A protein and the small-molecule ligand that binds it are described below.
Small molecule (SMILES): CC1=N[Pt]2N=C(C)O[As]2(O)(O)O1

Binding-site contacts:
Ligand atom C1 contacts residue ASP87 of chain 1.A at 3.7 Å.
Ligand atom C1 contacts residue ARG14 of chain 1.A at 4.3 Å.
Ligand atom PT1 contacts residue THR89 of chain 1.A at 3.0 Å.
Ligand atom N1 contacts residue HIS15 of chain 1.A at 2.9 Å (h-bond).
Ligand atom AS1 contacts residue THR89 of chain 1.A at 4.1 Å.
Ligand atom AS1 contacts residue HIS15 of chain 1.A at 4.5 Å.
Ligand atom PT1 contacts residue ASP87 of chain 1.A at 3.8 Å.
Ligand atom C3 contacts residue HIS15 of chain 1.A at 4.3 Å.
Ligand atom O4 contacts residue ASP87 of chain 1.A at 2.4 Å (salt-bridge).
Ligand atom C3 contacts residue THR89 of chain 1.A at 3.6 Å.
Ligand atom PT1 contacts residue ARG14 of chain 1.A at 3.6 Å.
Ligand atom N1 contacts residue ASP87 of chain 1.A at 3.5 Å (salt-bridge).
Ligand atom C4 contacts residue ARG14 of chain 1.A at 4.0 Å.
Ligand atom O1 contacts residue ARG14 of chain 1.A at 4.2 Å.
Ligand atom N2 contacts residue ARG14 of chain 1.A at 3.4 Å (salt-bridge).
Ligand atom O2 contacts residue THR89 of chain 1.A at 4.1 Å.
Ligand atom N2 contacts residue THR89 of chain 1.A at 2.9 Å (h-bond).
Ligand atom O1 contacts residue ASP87 of chain 1.A at 3.3 Å (salt-bridge).
Ligand atom C1 contacts residue HIS15 of chain 1.A at 4.2 Å.
Ligand atom N1 contacts residue ARG14 of chain 1.A at 4.0 Å.
Ligand atom N2 contacts residue HIS15 of chain 1.A at 3.1 Å (h-bond).
Ligand atom O2 contacts residue ARG14 of chain 1.A at 3.9 Å.
Ligand atom N1 contacts residue THR89 of chain 1.A at 4.2 Å.
Ligand atom AS1 contacts residue ARG14 of chain 1.A at 3.9 Å.
Ligand atom PT1 contacts residue HIS15 of chain 1.A at 2.2 Å.
Ligand atom C4 contacts residue THR89 of chain 1.A at 4.4 Å.
Ligand atom O4 contacts residue THR89 of chain 1.A at 4.2 Å.
Ligand atom C3 contacts residue ARG14 of chain 1.A at 3.5 Å.
Ligand atom AS1 contacts residue ASP87 of chain 1.A at 3.6 Å.
Ligand atom C2 contacts residue ASP87 of chain 1.A at 4.2 Å.
Ligand atom O3 contacts residue ARG14 of chain 1.A at 3.3 Å (salt-bridge).

Sequence of chain 1.A:
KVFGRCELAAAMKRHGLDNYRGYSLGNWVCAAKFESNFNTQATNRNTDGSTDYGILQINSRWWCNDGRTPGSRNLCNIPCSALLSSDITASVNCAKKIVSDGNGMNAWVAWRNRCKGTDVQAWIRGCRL